This small molecule binds to this protein.
Small molecule (SMILES): CC(=O)[C@@H](O)[C@H](O)c1cccs1

Binding-site contacts:
Ligand atom C2 contacts residue ARG169 of chain 1.H at 4.2 Å.
Ligand atom O12 contacts residue ASP41 of chain 1.H at 3.2 Å (salt-bridge).
Ligand atom C7 contacts residue ARG169 of chain 1.H at 3.5 Å.
Ligand atom O4 contacts residue SER201 of chain 1.H at 2.8 Å (h-bond).
Ligand atom C2 contacts residue ASN63 of chain 1.H at 4.4 Å.
Ligand atom O12 contacts residue ASN63 of chain 1.H at 4.1 Å.
Ligand atom C5 contacts residue ARG169 of chain 1.H at 3.5 Å.
Ligand atom C2 contacts residue ASP41 of chain 1.H at 4.4 Å.
Ligand atom C9 contacts residue LYS203 of chain 1.H at 4.5 Å.
Ligand atom C10 contacts residue LYS203 of chain 1.H at 4.1 Å.
Ligand atom C1 contacts residue ARG169 of chain 1.H at 4.0 Å.
Ligand atom C2 contacts residue SER201 of chain 1.H at 4.3 Å.
Ligand atom O12 contacts residue SER201 of chain 1.H at 4.3 Å.
Ligand atom C1 contacts residue TYR166 of chain 1.H at 3.6 Å (hydrophobic).
Ligand atom C1 contacts residue ASN63 of chain 1.H at 4.1 Å.
Ligand atom S11 contacts residue SER201 of chain 1.H at 4.0 Å.
Ligand atom C3 contacts residue ARG169 of chain 1.H at 3.3 Å.
Ligand atom C3 contacts residue SER201 of chain 1.H at 3.9 Å.
Ligand atom C8 contacts residue ARG169 of chain 1.H at 3.9 Å.
Ligand atom S11 contacts residue ARG169 of chain 1.H at 3.7 Å.
Ligand atom O4 contacts residue ARG169 of chain 1.H at 3.9 Å.

Sequence of chain 1.H:
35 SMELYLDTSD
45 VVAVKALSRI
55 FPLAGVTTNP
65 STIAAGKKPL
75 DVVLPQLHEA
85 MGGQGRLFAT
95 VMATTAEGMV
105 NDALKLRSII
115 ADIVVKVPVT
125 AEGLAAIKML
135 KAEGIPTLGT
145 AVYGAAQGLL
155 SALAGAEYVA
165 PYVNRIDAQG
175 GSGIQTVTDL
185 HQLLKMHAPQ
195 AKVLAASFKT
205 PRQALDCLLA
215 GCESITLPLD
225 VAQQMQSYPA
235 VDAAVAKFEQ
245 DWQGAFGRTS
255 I